Sequence of chain 1.A:
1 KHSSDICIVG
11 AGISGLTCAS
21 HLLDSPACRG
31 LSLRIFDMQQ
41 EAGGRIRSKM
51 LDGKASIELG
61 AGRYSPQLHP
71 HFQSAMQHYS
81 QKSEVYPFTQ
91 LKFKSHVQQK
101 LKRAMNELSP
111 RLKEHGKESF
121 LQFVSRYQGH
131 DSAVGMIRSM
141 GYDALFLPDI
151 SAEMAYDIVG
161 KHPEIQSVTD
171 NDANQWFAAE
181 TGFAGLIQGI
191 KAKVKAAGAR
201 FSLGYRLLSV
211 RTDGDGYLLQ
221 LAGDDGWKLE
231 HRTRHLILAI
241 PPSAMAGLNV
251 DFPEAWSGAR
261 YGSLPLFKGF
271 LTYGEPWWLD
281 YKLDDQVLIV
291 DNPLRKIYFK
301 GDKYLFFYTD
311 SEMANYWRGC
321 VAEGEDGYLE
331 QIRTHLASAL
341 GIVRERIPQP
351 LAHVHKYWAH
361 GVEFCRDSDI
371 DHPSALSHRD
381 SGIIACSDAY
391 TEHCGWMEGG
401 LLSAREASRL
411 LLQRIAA

A protein and the small-molecule ligand that binds it are described below.
Small molecule (SMILES): Cc1cccc2c(C[C@H](N)C(=O)O)c[nH]c12

Binding-site contacts:
Ligand atom N01 contacts residue TYR142 of chain 1.A at 3.2 Å.
Ligand atom C07 contacts residue LEU264 of chain 1.A at 3.2 Å (hydrophobic).
Ligand atom OXT contacts residue HIS162 of chain 1.A at 3.5 Å.
Ligand atom C contacts residue HIS162 of chain 1.A at 3.7 Å.
Ligand atom C02 contacts residue TYR308 of chain 1.A at 3.7 Å (hydrophobic).
Ligand atom C05 contacts residue TYR142 of chain 1.A at 4.2 Å (hydrophobic).
Ligand atom C04 contacts residue VAL362 of chain 1.A at 4.0 Å (hydrophobic).
Ligand atom C08 contacts residue LEU264 of chain 1.A at 3.4 Å (hydrophobic).
Ligand atom O contacts residue TRP396 of chain 1.A at 3.6 Å.
Ligand atom C02 contacts residue TYR142 of chain 1.A at 3.2 Å (hydrophobic).
Ligand atom C02 contacts residue ASP310 of chain 1.A at 4.3 Å.
Ligand atom C10 contacts residue VAL362 of chain 1.A at 3.8 Å (hydrophobic).
Ligand atom C03 contacts residue TYR142 of chain 1.A at 4.1 Å (hydrophobic).
Ligand atom C11 contacts residue LEU266 of chain 1.A at 4.3 Å (hydrophobic).
Ligand atom C11 contacts residue TYR308 of chain 1.A at 2.7 Å (hydrophobic).
Ligand atom C06 contacts residue LEU264 of chain 1.A at 3.3 Å (hydrophobic).
Ligand atom O contacts residue HIS162 of chain 1.A at 4.2 Å.
Ligand atom C contacts residue ARG63 of chain 1.A at 3.3 Å.
Ligand atom C08 contacts residue ILE158 of chain 1.A at 4.3 Å (hydrophobic).
Ligand atom O contacts residue FAD1 of chain 1.C at 3.6 Å.
Ligand atom C06 contacts residue ALA144 of chain 1.A at 3.2 Å (hydrophobic).
Ligand atom C contacts residue TYR308 of chain 1.A at 4.0 Å (hydrophobic).
Ligand atom C07 contacts residue ALA144 of chain 1.A at 1.8 Å (hydrophobic).
Ligand atom O contacts residue ARG63 of chain 1.A at 3.5 Å (salt-bridge).
Ligand atom C08 contacts residue ALA144 of chain 1.A at 4.3 Å (hydrophobic).
Ligand atom C10 contacts residue LEU264 of chain 1.A at 4.3 Å (hydrophobic).
Ligand atom C08 contacts residue VAL362 of chain 1.A at 4.3 Å (hydrophobic).
Ligand atom C09 contacts residue VAL362 of chain 1.A at 3.7 Å (hydrophobic).
Ligand atom N contacts residue HIS162 of chain 1.A at 2.5 Å (h-bond).
Ligand atom C05 contacts residue ALA144 of chain 1.A at 3.9 Å (hydrophobic).
Ligand atom C03 contacts residue TYR308 of chain 1.A at 3.6 Å (hydrophobic).
Ligand atom OXT contacts residue ARG63 of chain 1.A at 2.4 Å (salt-bridge).
Ligand atom C02 contacts residue LEU266 of chain 1.A at 4.1 Å (hydrophobic).
Ligand atom CA contacts residue TYR308 of chain 1.A at 3.9 Å (hydrophobic).
Ligand atom OXT contacts residue TYR308 of chain 1.A at 3.6 Å (h-bond).
Ligand atom C contacts residue FAD1 of chain 1.C at 4.2 Å.
Ligand atom CA contacts residue HIS162 of chain 1.A at 3.7 Å.
Ligand atom C05 contacts residue LEU264 of chain 1.A at 4.1 Å (hydrophobic).
Ligand atom N01 contacts residue ALA144 of chain 1.A at 3.9 Å.
Ligand atom N01 contacts residue ASP310 of chain 1.A at 3.9 Å.